The protein below binds the small molecule below.
Small molecule (SMILES): CC(C)NCc1ccc(N(C)C)cc1

Binding-site contacts:
Ligand atom C11 contacts residue ARG231 of chain 1.A at 3.8 Å.
Ligand atom C3 contacts residue DMS1 of chain 1.F at 4.2 Å.
Ligand atom N1 contacts residue ARG231 of chain 1.A at 4.4 Å.
Ligand atom C6 contacts residue DMS1 of chain 1.F at 3.9 Å.
Ligand atom C5 contacts residue DMS1 of chain 1.F at 3.9 Å.
Ligand atom C9 contacts residue DMS1 of chain 1.F at 3.6 Å.
Ligand atom C10 contacts residue ARG231 of chain 1.A at 4.0 Å.
Ligand atom C11 contacts residue DMS1 of chain 1.F at 4.0 Å.
Ligand atom C7 contacts residue DMS1 of chain 1.F at 3.5 Å.
Ligand atom C11 contacts residue ARG230 of chain 1.A at 3.7 Å.
Ligand atom C8 contacts residue DMS1 of chain 1.F at 3.8 Å.
Ligand atom C10 contacts residue DMS1 of chain 1.F at 4.0 Å.
Ligand atom C4 contacts residue DMS1 of chain 1.F at 3.6 Å.
Ligand atom C8 contacts residue ARG230 of chain 1.A at 4.2 Å.
Ligand atom N1 contacts residue DMS1 of chain 1.F at 3.6 Å.

Sequence of chain 1.A:
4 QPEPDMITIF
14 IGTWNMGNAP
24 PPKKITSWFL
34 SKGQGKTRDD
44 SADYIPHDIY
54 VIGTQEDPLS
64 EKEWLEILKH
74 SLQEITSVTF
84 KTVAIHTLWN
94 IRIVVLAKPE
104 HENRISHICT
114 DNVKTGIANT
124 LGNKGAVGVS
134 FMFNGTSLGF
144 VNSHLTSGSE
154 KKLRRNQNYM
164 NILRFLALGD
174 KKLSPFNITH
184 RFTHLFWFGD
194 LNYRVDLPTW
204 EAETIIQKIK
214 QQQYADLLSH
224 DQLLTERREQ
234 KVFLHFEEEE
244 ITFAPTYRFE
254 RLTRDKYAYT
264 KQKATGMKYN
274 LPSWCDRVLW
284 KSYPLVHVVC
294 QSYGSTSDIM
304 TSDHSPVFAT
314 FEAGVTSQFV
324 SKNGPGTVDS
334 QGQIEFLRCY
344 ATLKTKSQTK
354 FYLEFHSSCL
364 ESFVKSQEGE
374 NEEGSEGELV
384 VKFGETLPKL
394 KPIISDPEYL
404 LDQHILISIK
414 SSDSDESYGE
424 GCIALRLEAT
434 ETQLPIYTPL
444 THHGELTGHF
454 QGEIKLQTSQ